The protein below binds the small molecule below.
Small molecule (SMILES): CC(=O)N[C@@H]1[C@@H](O)[C@H](O)[C@@H](CO)O[C@H]1O

Sequence of chain 1.N:
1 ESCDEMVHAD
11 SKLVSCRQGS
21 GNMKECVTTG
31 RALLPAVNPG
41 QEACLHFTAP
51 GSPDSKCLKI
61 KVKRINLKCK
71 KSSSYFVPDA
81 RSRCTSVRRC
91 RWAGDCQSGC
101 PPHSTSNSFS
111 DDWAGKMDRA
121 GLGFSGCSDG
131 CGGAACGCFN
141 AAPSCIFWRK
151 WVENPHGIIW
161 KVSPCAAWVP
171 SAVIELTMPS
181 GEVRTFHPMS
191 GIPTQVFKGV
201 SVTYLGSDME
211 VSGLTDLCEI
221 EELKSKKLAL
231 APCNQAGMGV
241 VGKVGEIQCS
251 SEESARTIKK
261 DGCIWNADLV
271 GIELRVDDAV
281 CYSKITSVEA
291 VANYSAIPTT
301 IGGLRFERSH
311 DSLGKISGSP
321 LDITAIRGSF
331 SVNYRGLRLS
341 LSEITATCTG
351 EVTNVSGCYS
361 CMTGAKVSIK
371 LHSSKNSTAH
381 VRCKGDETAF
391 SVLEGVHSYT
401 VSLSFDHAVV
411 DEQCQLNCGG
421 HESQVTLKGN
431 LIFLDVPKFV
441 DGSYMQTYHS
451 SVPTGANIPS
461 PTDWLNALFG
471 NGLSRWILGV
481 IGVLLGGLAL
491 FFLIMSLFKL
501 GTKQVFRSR

Binding-site contacts:
Ligand atom N2 contacts residue ASN293 of chain 1.N at 2.9 Å (h-bond).
Ligand atom N2 contacts residue ALA292 of chain 1.N at 4.2 Å.
Ligand atom C2 contacts residue ASN293 of chain 1.N at 2.5 Å.
Ligand atom C5 contacts residue ASN293 of chain 1.N at 3.7 Å.
Ligand atom C7 contacts residue ASN293 of chain 1.N at 3.6 Å.
Ligand atom C8 contacts residue LYS243 of chain 1.N at 3.8 Å.
Ligand atom C8 contacts residue ALA292 of chain 1.N at 3.9 Å (hydrophobic).
Ligand atom C1 contacts residue ASN293 of chain 1.N at 1.4 Å.
Ligand atom C4 contacts residue ASN293 of chain 1.N at 4.2 Å.
Ligand atom C7 contacts residue LYS243 of chain 1.N at 4.3 Å.
Ligand atom O5 contacts residue ASN293 of chain 1.N at 2.4 Å (h-bond).
Ligand atom O7 contacts residue ASN293 of chain 1.N at 4.0 Å.
Ligand atom C3 contacts residue ASN293 of chain 1.N at 3.8 Å.
Ligand atom O7 contacts residue LYS243 of chain 1.N at 4.0 Å.